The protein below binds the small molecule below.
Small molecule (SMILES): Nc1ccn([C@H]2C[C@H](O[P](=O)(O)OC[C@H]3O[C@@H](n4cnc5c(=O)nc(N)[nH]c54)C[C@@H]3O)[C@@H](CO[P](=O)(O)O[C@H]3C[C@H](n4ccc(N)nc4=O)O[C@@H]3CO[P](=O)(O)O[C@H]3C[C@H](n4cnc5c(=O)nc(N)[nH]c54)O[C@@H]3COP(=O)(O)O)O2)c(=O)n1

Binding-site contacts:
Ligand atom N3 contacts residue GLY28 of chain 1.A at 3.3 Å.
Ligand atom C4' contacts residue GLY54 of chain 1.A at 3.4 Å.
Ligand atom N1 contacts residue TRP24 of chain 1.A at 3.6 Å.
Ligand atom O3' contacts residue ILE55 of chain 1.A at 3.6 Å (h-bond).
Ligand atom OP3 contacts residue LYS62 of chain 1.A at 2.9 Å (salt-bridge).
Ligand atom C2 contacts residue TRP24 of chain 1.A at 3.2 Å (hydrophobic).
Ligand atom P contacts residue TYR29 of chain 1.A at 3.7 Å.
Ligand atom C8 contacts residue ARG25 of chain 1.A at 3.6 Å.
Ligand atom OP1 contacts residue TYR29 of chain 1.A at 2.9 Å (h-bond).
Ligand atom OP1 contacts residue PRO53 of chain 1.A at 3.5 Å.
Ligand atom P contacts residue GLY54 of chain 1.A at 3.7 Å.
Ligand atom OP3 contacts residue ARG58 of chain 1.A at 2.2 Å (salt-bridge).
Ligand atom C5' contacts residue GLY54 of chain 1.A at 3.3 Å.
Ligand atom OP1 contacts residue GLY56 of chain 1.A at 2.8 Å (h-bond).
Ligand atom O3' contacts residue MET59 of chain 1.A at 3.7 Å.
Ligand atom C5' contacts residue ARG58 of chain 1.A at 3.6 Å.
Ligand atom C1' contacts residue ARG25 of chain 1.A at 3.7 Å.
Ligand atom OP2 contacts residue ARG25 of chain 1.A at 2.5 Å (salt-bridge).
Ligand atom P contacts residue ARG25 of chain 1.A at 3.8 Å.
Ligand atom OP1 contacts residue GLY54 of chain 1.A at 2.8 Å (h-bond).
Ligand atom N3 contacts residue TRP24 of chain 1.A at 3.2 Å (h-bond).
Ligand atom O5' contacts residue TYR29 of chain 1.A at 3.3 Å (h-bond).
Ligand atom P contacts residue ARG58 of chain 1.A at 3.1 Å.
Ligand atom O6 contacts residue TRP24 of chain 1.A at 3.7 Å.
Ligand atom C4 contacts residue TRP24 of chain 1.A at 3.4 Å (hydrophobic).
Ligand atom OP1 contacts residue ILE55 of chain 1.A at 3.8 Å.
Ligand atom C6 contacts residue TRP24 of chain 1.A at 3.7 Å (hydrophobic).
Ligand atom OP2 contacts residue ARG58 of chain 1.A at 2.9 Å (salt-bridge).
Ligand atom N9 contacts residue ARG25 of chain 1.A at 3.6 Å.
Ligand atom N2 contacts residue TRP24 of chain 1.A at 3.7 Å.
Ligand atom OP1 contacts residue TYR17 of chain 1.A at 2.9 Å (h-bond).
Ligand atom O3' contacts residue GLY54 of chain 1.A at 3.3 Å.
Ligand atom OP1 contacts residue LYS62 of chain 1.A at 3.8 Å.
Ligand atom OP1 contacts residue MET59 of chain 1.A at 2.9 Å (h-bond).
Ligand atom OP2 contacts residue GLY56 of chain 1.A at 3.8 Å.
Ligand atom C1' contacts residue GLY28 of chain 1.A at 3.8 Å.
Ligand atom O5' contacts residue ARG58 of chain 1.A at 3.8 Å.
Ligand atom O4' contacts residue TYR29 of chain 1.A at 3.6 Å.
Ligand atom OP2 contacts residue ARG58 of chain 1.A at 3.5 Å.
Ligand atom O4' contacts residue ARG25 of chain 1.A at 3.5 Å.

Sequence of chain 1.A:
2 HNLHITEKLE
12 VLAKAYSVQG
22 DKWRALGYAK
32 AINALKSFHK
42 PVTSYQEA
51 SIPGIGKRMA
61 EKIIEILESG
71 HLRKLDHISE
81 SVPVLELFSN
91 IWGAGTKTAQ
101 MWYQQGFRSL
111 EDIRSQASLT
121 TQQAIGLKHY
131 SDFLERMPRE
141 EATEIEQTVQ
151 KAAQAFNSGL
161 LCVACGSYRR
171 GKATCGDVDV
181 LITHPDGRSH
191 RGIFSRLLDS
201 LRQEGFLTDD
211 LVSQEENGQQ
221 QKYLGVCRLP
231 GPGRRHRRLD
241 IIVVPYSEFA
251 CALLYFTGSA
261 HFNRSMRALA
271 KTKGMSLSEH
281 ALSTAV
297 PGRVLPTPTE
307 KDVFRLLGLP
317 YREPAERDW